Sequence of chain 1.A:
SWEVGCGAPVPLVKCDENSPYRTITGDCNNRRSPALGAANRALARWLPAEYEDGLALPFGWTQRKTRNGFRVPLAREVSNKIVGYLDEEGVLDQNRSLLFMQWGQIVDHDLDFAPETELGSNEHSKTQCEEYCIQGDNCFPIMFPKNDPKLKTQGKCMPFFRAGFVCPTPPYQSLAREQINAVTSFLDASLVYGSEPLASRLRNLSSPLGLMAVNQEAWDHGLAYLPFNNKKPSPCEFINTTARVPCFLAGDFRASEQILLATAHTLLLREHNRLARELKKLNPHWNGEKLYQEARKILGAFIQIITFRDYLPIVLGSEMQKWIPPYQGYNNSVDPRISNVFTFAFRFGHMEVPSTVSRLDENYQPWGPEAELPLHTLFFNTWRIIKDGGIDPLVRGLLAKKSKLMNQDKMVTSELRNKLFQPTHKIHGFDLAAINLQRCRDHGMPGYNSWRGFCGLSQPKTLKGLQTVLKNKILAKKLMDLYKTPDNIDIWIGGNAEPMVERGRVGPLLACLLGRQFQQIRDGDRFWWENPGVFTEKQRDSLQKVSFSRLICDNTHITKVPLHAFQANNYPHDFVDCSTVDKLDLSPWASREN

Binding-site contacts:
Ligand atom C3 contacts residue ASN332 of chain 1.A at 3.8 Å.
Ligand atom C6 contacts residue SER334 of chain 1.A at 3.7 Å.
Ligand atom C1 contacts residue SER334 of chain 1.A at 3.9 Å.
Ligand atom C1 contacts residue ASN332 of chain 1.A at 1.5 Å.
Ligand atom O5 contacts residue ASN332 of chain 1.A at 2.4 Å (h-bond).
Ligand atom O5 contacts residue SER334 of chain 1.A at 3.5 Å.
Ligand atom C5 contacts residue SER334 of chain 1.A at 3.6 Å.
Ligand atom O5 contacts residue VAL335 of chain 1.A at 3.6 Å.
Ligand atom C7 contacts residue ASN332 of chain 1.A at 3.8 Å.
Ligand atom O6 contacts residue SER334 of chain 1.A at 4.2 Å.
Ligand atom C4 contacts residue ASN332 of chain 1.A at 4.2 Å.
Ligand atom N2 contacts residue ASN332 of chain 1.A at 2.9 Å (h-bond).
Ligand atom O6 contacts residue VAL335 of chain 1.A at 4.0 Å.
Ligand atom C2 contacts residue ASN332 of chain 1.A at 2.5 Å.
Ligand atom O7 contacts residue ASN332 of chain 1.A at 4.2 Å.
Ligand atom C5 contacts residue ASN332 of chain 1.A at 3.7 Å.
Ligand atom C1 contacts residue VAL335 of chain 1.A at 4.4 Å (hydrophobic).

This small molecule binds to this protein.
Small molecule (SMILES): CC(=O)N[C@@H]1[C@@H](O)[C@H](O)[C@@H](CO)O[C@H]1O